A small-molecule ligand and the protein it binds are described below.
Small molecule (SMILES): C=C[C@H]1CN(Cc2ccccn2)C(=O)[C@@H]2CCC[C@H]1N2[S@](=O)c1cc(Cl)cc(Cl)c1

Sequence of chain 1.A:
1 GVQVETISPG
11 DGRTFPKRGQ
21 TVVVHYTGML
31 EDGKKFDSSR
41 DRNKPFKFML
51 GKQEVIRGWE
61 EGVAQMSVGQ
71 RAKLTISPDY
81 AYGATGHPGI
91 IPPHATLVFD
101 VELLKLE

Binding-site contacts:
Ligand atom CAE contacts residue ASP37 of chain 1.A at 3.7 Å.
Ligand atom CBB contacts residue TYR82 of chain 1.A at 3.8 Å (hydrophobic).
Ligand atom NAW contacts residue TYR82 of chain 1.A at 2.8 Å (h-bond).
Ligand atom CAU contacts residue GLU54 of chain 1.A at 3.4 Å.
Ligand atom C contacts residue TYR82 of chain 1.A at 3.0 Å (hydrophobic).
Ligand atom CAN contacts residue TYR26 of chain 1.A at 3.5 Å (hydrophobic).
Ligand atom OAJ contacts residue PHE99 of chain 1.A at 3.2 Å.
Ligand atom CAO contacts residue PHE46 of chain 1.A at 3.7 Å (hydrophobic).
Ligand atom CAD contacts residue PHE36 of chain 1.A at 4.0 Å (hydrophobic).
Ligand atom CAO contacts residue TRP59 of chain 1.A at 3.7 Å (hydrophobic).
Ligand atom OAJ contacts residue TYR26 of chain 1.A at 3.7 Å.
Ligand atom SAI contacts residue PHE36 of chain 1.A at 3.9 Å.
Ligand atom CB contacts residue TRP59 of chain 1.A at 3.5 Å (hydrophobic).
Ligand atom O contacts residue TYR82 of chain 1.A at 3.3 Å (h-bond).
Ligand atom CBD contacts residue TYR26 of chain 1.A at 3.8 Å (hydrophobic).
Ligand atom CLAA contacts residue ILE90 of chain 1.A at 4.0 Å.
Ligand atom NAT contacts residue TYR82 of chain 1.A at 3.2 Å (h-bond).
Ligand atom OAJ contacts residue PHE36 of chain 1.A at 3.4 Å.
Ligand atom CAC contacts residue TYR82 of chain 1.A at 3.2 Å (hydrophobic).
Ligand atom CBA contacts residue DMS1 of chain 1.C at 3.7 Å.
Ligand atom CAO contacts residue VAL55 of chain 1.A at 4.0 Å (hydrophobic).
Ligand atom CLAA contacts residue HIS87 of chain 1.A at 3.2 Å.
Ligand atom O contacts residue ILE56 of chain 1.A at 2.9 Å (h-bond).
Ligand atom CAF contacts residue ILE90 of chain 1.A at 3.8 Å (hydrophobic).
Ligand atom CAM contacts residue TYR26 of chain 1.A at 3.6 Å (hydrophobic).
Ligand atom CAN contacts residue PHE46 of chain 1.A at 3.9 Å (hydrophobic).
Ligand atom CAH contacts residue ILE90 of chain 1.A at 3.9 Å (hydrophobic).
Ligand atom N contacts residue TYR82 of chain 1.A at 3.7 Å.
Ligand atom CAV contacts residue TYR82 of chain 1.A at 3.7 Å (hydrophobic).
Ligand atom CAU contacts residue DMS1 of chain 1.C at 3.9 Å.
Ligand atom CAV contacts residue DMS1 of chain 1.C at 3.8 Å.
Ligand atom CA contacts residue TYR82 of chain 1.A at 3.3 Å (hydrophobic).
Ligand atom CAX contacts residue TYR82 of chain 1.A at 3.6 Å (hydrophobic).
Ligand atom O contacts residue VAL55 of chain 1.A at 3.2 Å.
Ligand atom CAU contacts residue TYR82 of chain 1.A at 3.7 Å (hydrophobic).
Ligand atom SAI contacts residue PHE99 of chain 1.A at 3.8 Å.
Ligand atom NAW contacts residue DMS1 of chain 1.C at 3.9 Å.
Ligand atom CLAG contacts residue ASP37 of chain 1.A at 3.5 Å.
Ligand atom CLAG contacts residue ILE90 of chain 1.A at 3.7 Å.
Ligand atom SAI contacts residue TYR82 of chain 1.A at 3.9 Å.